A small-molecule ligand and the protein it binds are described below.
Small molecule (SMILES): OC[C@H]1O[C@H](O)[C@H](O)[C@@H](O)[C@@H]1O

Sequence of chain 1.A:
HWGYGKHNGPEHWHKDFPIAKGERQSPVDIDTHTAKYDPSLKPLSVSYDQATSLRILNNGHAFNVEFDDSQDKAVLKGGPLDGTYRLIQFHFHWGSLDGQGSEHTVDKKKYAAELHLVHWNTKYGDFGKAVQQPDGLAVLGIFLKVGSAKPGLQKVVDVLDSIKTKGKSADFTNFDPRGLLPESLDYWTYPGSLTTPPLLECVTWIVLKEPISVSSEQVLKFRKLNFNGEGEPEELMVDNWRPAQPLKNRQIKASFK

Binding-site contacts:
Ligand atom O6 contacts residue LYS163 of chain 1.A at 3.6 Å.
Ligand atom C5 contacts residue PHE180 of chain 1.A at 3.7 Å (hydrophobic).
Ligand atom C5 contacts residue LYS163 of chain 1.A at 4.3 Å.
Ligand atom C1 contacts residue LYS163 of chain 1.A at 4.1 Å.
Ligand atom C6 contacts residue LYS163 of chain 1.A at 4.1 Å.
Ligand atom O6 contacts residue THR181 of chain 1.A at 2.8 Å (h-bond).
Ligand atom O5 contacts residue LYS163 of chain 1.A at 3.3 Å.
Ligand atom O4 contacts residue ASP179 of chain 1.A at 3.9 Å.
Ligand atom C4 contacts residue THR181 of chain 1.A at 3.2 Å.
Ligand atom O4 contacts residue PHE180 of chain 1.A at 3.7 Å.
Ligand atom C6 contacts residue THR181 of chain 1.A at 3.2 Å.
Ligand atom O4 contacts residue THR181 of chain 1.A at 2.8 Å (h-bond).
Ligand atom C5 contacts residue THR181 of chain 1.A at 3.8 Å.
Ligand atom O6 contacts residue PHE183 of chain 1.A at 3.4 Å (h-bond).
Ligand atom C6 contacts residue PHE183 of chain 1.A at 3.9 Å (hydrophobic).
Ligand atom C6 contacts residue PHE180 of chain 1.A at 3.4 Å (hydrophobic).
Ligand atom O6 contacts residue ASN182 of chain 1.A at 3.2 Å (h-bond).
Ligand atom O5 contacts residue PHE180 of chain 1.A at 4.2 Å.